Sequence of chain 1.A:
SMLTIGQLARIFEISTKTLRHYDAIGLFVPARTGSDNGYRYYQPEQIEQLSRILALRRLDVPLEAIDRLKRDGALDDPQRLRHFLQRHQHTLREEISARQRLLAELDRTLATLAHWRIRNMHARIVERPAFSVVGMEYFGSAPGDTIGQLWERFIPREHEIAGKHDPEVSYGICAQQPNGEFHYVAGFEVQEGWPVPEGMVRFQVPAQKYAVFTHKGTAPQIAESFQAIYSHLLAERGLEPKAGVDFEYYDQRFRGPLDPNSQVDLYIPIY

A protein and the small-molecule ligand that binds it are described below.
Small molecule (SMILES): Nc1nc2c(ncn2[C@@H]2O[C@@H]3CO[P](=O)(O)O[C@H]4[C@@H](O)[C@H](n5cnc6c(=O)[nH]c(N)nc65)O[C@@H]4CO[P](=O)(O)O[C@H]3[C@H]2O)c(=O)[nH]1

Binding-site contacts:
Ligand atom C8 contacts residue ARG33 of chain 1.B at 3.5 Å.
Ligand atom O5' contacts residue MET3 of chain 1.B at 4.1 Å.
Ligand atom N2 contacts residue ASP37 of chain 1.B at 3.1 Å (salt-bridge).
Ligand atom N1 contacts residue TYR42 of chain 1.B at 3.9 Å.
Ligand atom N7 contacts residue TYR42 of chain 1.B at 3.4 Å.
Ligand atom O6 contacts residue GLY35 of chain 1.B at 3.4 Å.
Ligand atom C5' contacts residue SER2 of chain 1.B at 4.1 Å.
Ligand atom O6 contacts residue TYR42 of chain 1.B at 3.9 Å.
Ligand atom C4 contacts residue TYR42 of chain 1.B at 3.3 Å (hydrophobic).
Ligand atom C2 contacts residue TYR42 of chain 1.B at 3.6 Å (hydrophobic).
Ligand atom C6 contacts residue TYR42 of chain 1.B at 3.6 Å (hydrophobic).
Ligand atom N2 contacts residue ASN38 of chain 1.B at 3.3 Å (h-bond).
Ligand atom P1 contacts residue SER2 of chain 1.B at 4.1 Å.
Ligand atom N9 contacts residue TYR42 of chain 1.B at 3.3 Å.
Ligand atom C6 contacts residue ARG33 of chain 1.B at 3.4 Å.
Ligand atom C2 contacts residue ASP37 of chain 1.B at 3.4 Å.
Ligand atom N1 contacts residue ASN38 of chain 1.B at 3.9 Å.
Ligand atom O1P contacts residue SER2 of chain 1.B at 3.1 Å (h-bond).
Ligand atom N1 contacts residue ASP37 of chain 1.B at 2.7 Å (salt-bridge).
Ligand atom O3A contacts residue SER2 of chain 1.B at 4.0 Å.
Ligand atom N7 contacts residue ARG33 of chain 1.B at 2.7 Å (salt-bridge).
Ligand atom N3 contacts residue TYR42 of chain 1.B at 3.3 Å (h-bond).
Ligand atom O11 contacts residue TYR272 of chain 1.A at 2.6 Å (h-bond).
Ligand atom O6 contacts residue SER36 of chain 1.B at 3.5 Å (h-bond).
Ligand atom P1 contacts residue MET3 of chain 1.B at 3.9 Å.
Ligand atom O1P contacts residue MET3 of chain 1.B at 2.7 Å (h-bond).
Ligand atom C5 contacts residue ARG33 of chain 1.B at 3.7 Å.
Ligand atom C5A contacts residue TYR272 of chain 1.A at 3.6 Å (hydrophobic).
Ligand atom N3 contacts residue ASN38 of chain 1.B at 4.1 Å.
Ligand atom P11 contacts residue TYR272 of chain 1.A at 4.0 Å.
Ligand atom C1' contacts residue TYR42 of chain 1.B at 3.7 Å (hydrophobic).
Ligand atom C2 contacts residue ASN38 of chain 1.B at 3.5 Å.
Ligand atom O6 contacts residue ASP37 of chain 1.B at 3.9 Å.
Ligand atom O4' contacts residue MET3 of chain 1.B at 4.2 Å.
Ligand atom O6 contacts residue ARG33 of chain 1.B at 2.5 Å (salt-bridge).
Ligand atom C6 contacts residue GLY35 of chain 1.B at 4.0 Å.
Ligand atom C8 contacts residue TYR42 of chain 1.B at 3.4 Å (hydrophobic).
Ligand atom C6 contacts residue ASP37 of chain 1.B at 3.7 Å.
Ligand atom O2P contacts residue MET3 of chain 1.B at 4.1 Å.
Ligand atom C5 contacts residue TYR42 of chain 1.B at 3.3 Å (hydrophobic).

Sequence of chain 1.B:
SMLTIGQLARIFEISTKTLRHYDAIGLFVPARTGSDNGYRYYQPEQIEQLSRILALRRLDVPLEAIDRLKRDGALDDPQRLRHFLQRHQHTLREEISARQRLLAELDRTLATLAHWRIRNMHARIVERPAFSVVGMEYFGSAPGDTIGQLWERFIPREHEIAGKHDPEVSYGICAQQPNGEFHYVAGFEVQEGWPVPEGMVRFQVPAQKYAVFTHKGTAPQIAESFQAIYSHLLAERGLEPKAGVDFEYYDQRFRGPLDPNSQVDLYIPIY